Binding-site contacts:
Ligand atom OXT contacts residue SER141 of chain 1.A at 2.9 Å (h-bond).
Ligand atom CD contacts residue GLU190 of chain 1.A at 3.5 Å.
Ligand atom O contacts residue TYR61 of chain 1.A at 3.7 Å.
Ligand atom OXT contacts residue GLY140 of chain 1.A at 3.9 Å.
Ligand atom CD1 contacts residue SER173 of chain 1.A at 4.1 Å.
Ligand atom C contacts residue ARG95 of chain 1.A at 3.4 Å.
Ligand atom C contacts residue THR90 of chain 1.A at 3.4 Å.
Ligand atom OXT contacts residue ARG95 of chain 1.A at 2.9 Å (salt-bridge).
Ligand atom CD2 contacts residue GOL1 of chain 1.K at 3.7 Å.
Ligand atom OD2 contacts residue SER141 of chain 1.A at 2.9 Å (h-bond).
Ligand atom CD contacts residue PRO88 of chain 1.A at 3.2 Å (hydrophobic).
Ligand atom C contacts residue SER141 of chain 1.A at 3.6 Å.
Ligand atom N contacts residue GLU190 of chain 1.A at 2.9 Å (salt-bridge).
Ligand atom CD contacts residue TYR61 of chain 1.A at 3.8 Å (hydrophobic).
Ligand atom O contacts residue ARG95 of chain 1.A at 2.8 Å (salt-bridge).
Ligand atom OD2 contacts residue THR142 of chain 1.A at 2.9 Å (h-bond).
Ligand atom CG1 contacts residue GLU190 of chain 1.A at 4.0 Å.
Ligand atom CA contacts residue PRO88 of chain 1.A at 4.1 Å (hydrophobic).
Ligand atom CG contacts residue TYR61 of chain 1.A at 3.7 Å (hydrophobic).
Ligand atom OD2 contacts residue GLY140 of chain 1.A at 3.3 Å.
Ligand atom CA contacts residue GLU190 of chain 1.A at 3.4 Å.
Ligand atom N contacts residue THR90 of chain 1.A at 3.2 Å (h-bond).
Ligand atom O contacts residue SER141 of chain 1.A at 4.0 Å.
Ligand atom CG1 contacts residue THR142 of chain 1.A at 3.3 Å.
Ligand atom O contacts residue THR90 of chain 1.A at 3.1 Å (h-bond).
Ligand atom O contacts residue LEU89 of chain 1.A at 3.8 Å.
Ligand atom N contacts residue TYR216 of chain 1.A at 3.9 Å.
Ligand atom CB1 contacts residue GLU190 of chain 1.A at 3.8 Å.
Ligand atom CD2 contacts residue VAL137 of chain 1.A at 4.0 Å (hydrophobic).
Ligand atom CG1 contacts residue SER141 of chain 1.A at 4.1 Å.
Ligand atom O contacts residue PRO88 of chain 1.A at 3.5 Å (h-bond).
Ligand atom CD2 contacts residue TYR61 of chain 1.A at 3.6 Å (hydrophobic).
Ligand atom CA contacts residue THR90 of chain 1.A at 3.2 Å.
Ligand atom CG2 contacts residue TYR61 of chain 1.A at 3.7 Å (hydrophobic).
Ligand atom CD1 contacts residue TYR61 of chain 1.A at 3.4 Å (hydrophobic).
Ligand atom N contacts residue PRO88 of chain 1.A at 2.9 Å (h-bond).
Ligand atom CB contacts residue GLU190 of chain 1.A at 4.1 Å.
Ligand atom CD1 contacts residue GLU13 of chain 1.A at 3.2 Å.
Ligand atom OD1 contacts residue GLU190 of chain 1.A at 3.7 Å.
Ligand atom OD1 contacts residue THR142 of chain 1.A at 2.6 Å (h-bond).

Sequence of chain 1.A:
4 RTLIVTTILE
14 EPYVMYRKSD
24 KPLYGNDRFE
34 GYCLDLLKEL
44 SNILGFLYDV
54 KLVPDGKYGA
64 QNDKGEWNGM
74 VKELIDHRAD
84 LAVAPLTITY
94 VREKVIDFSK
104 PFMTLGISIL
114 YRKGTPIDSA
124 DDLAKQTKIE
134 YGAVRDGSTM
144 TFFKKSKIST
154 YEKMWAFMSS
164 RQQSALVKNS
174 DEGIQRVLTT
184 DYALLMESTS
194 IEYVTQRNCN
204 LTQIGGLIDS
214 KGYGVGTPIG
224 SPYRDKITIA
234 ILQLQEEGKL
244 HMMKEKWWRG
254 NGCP

The protein below binds the small molecule below.
Small molecule (SMILES): C=C(C)[C@H]1CN[C@H](C(=O)O)[C@H]1CC(=O)O